Sequence of chain 1.C:
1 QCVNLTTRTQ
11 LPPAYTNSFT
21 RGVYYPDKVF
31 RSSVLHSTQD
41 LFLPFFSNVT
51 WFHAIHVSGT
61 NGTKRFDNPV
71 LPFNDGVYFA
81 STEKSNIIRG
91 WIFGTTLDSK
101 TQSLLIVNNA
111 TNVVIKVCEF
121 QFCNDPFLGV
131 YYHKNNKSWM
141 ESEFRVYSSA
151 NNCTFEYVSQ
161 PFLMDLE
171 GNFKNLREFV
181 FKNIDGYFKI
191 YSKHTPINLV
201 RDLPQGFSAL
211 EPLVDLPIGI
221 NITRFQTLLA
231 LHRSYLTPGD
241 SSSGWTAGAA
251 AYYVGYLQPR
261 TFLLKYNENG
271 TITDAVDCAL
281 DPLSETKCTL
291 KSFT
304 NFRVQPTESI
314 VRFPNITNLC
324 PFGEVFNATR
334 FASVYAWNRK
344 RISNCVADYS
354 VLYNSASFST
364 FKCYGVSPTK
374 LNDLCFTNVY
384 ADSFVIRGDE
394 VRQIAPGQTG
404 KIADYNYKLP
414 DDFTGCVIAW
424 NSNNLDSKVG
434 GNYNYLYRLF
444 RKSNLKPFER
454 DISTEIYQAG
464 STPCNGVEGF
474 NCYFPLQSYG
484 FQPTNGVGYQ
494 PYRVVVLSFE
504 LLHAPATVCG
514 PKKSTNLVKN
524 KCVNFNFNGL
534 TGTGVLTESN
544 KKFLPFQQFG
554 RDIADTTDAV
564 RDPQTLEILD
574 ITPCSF

A protein and the small-molecule ligand that binds it are described below.
Small molecule (SMILES): CC(=O)N[C@@H]1[C@@H](O)[C@H](O)[C@@H](CO)O[C@H]1O

Binding-site contacts:
Ligand atom C7 contacts residue GLN567 of chain 1.C at 4.5 Å.
Ligand atom N2 contacts residue GLN567 of chain 1.C at 3.8 Å.
Ligand atom N2 contacts residue ASN318 of chain 1.C at 2.8 Å (h-bond).
Ligand atom C8 contacts residue GLN567 of chain 1.C at 4.1 Å.
Ligand atom C8 contacts residue ASN318 of chain 1.C at 4.1 Å.
Ligand atom C7 contacts residue ASN318 of chain 1.C at 3.1 Å.
Ligand atom O5 contacts residue ASN318 of chain 1.C at 3.0 Å (h-bond).
Ligand atom C8 contacts residue PRO566 of chain 1.C at 4.0 Å (hydrophobic).
Ligand atom C1 contacts residue ASN318 of chain 1.C at 1.9 Å.
Ligand atom C2 contacts residue ASN318 of chain 1.C at 2.7 Å.
Ligand atom C3 contacts residue ASN318 of chain 1.C at 4.1 Å.
Ligand atom O7 contacts residue ASN318 of chain 1.C at 3.4 Å (h-bond).
Ligand atom C3 contacts residue GLN567 of chain 1.C at 4.5 Å.
Ligand atom C5 contacts residue ASN318 of chain 1.C at 4.3 Å.